Sequence of chain 1.G:
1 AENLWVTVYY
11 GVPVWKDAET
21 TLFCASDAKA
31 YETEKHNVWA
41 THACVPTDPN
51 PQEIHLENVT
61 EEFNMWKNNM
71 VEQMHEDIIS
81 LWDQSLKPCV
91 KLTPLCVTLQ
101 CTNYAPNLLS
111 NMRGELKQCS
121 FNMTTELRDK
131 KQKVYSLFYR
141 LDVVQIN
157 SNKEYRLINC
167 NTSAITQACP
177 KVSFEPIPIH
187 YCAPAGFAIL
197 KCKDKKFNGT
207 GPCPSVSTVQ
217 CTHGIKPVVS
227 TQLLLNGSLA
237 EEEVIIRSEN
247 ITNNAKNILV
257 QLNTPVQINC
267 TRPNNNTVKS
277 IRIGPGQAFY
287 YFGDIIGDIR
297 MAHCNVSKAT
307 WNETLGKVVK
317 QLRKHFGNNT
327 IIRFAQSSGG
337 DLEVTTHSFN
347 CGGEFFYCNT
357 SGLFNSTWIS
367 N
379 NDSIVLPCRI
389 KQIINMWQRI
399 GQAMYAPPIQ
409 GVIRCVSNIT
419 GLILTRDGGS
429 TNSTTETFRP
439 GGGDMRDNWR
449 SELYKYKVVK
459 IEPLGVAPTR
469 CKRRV

The small molecule below binds the protein below.
Small molecule (SMILES): CC(=O)N[C@H]1[C@H](O[C@H]2[C@H](O)[C@@H](NC(C)=O)CO[C@@H]2CO)O[C@H](CO)[C@@H](O)[C@@H]1O

Binding-site contacts:
Ligand atom O3 contacts residue ASN249 of chain 1.G at 4.0 Å.
Ligand atom C7 contacts residue ILE247 of chain 1.G at 4.0 Å (hydrophobic).
Ligand atom O6 contacts residue ASN246 of chain 1.G at 4.2 Å.
Ligand atom C3 contacts residue ASN249 of chain 1.G at 3.7 Å.
Ligand atom O3 contacts residue ASN246 of chain 1.G at 3.6 Å.
Ligand atom C2 contacts residue ASN246 of chain 1.G at 3.7 Å.
Ligand atom O7 contacts residue THR248 of chain 1.G at 3.0 Å (h-bond).
Ligand atom C1 contacts residue ASN249 of chain 1.G at 1.4 Å.
Ligand atom C8 contacts residue THR248 of chain 1.G at 3.3 Å.
Ligand atom O7 contacts residue ILE247 of chain 1.G at 3.2 Å (h-bond).
Ligand atom C4 contacts residue ASN249 of chain 1.G at 4.2 Å.
Ligand atom C7 contacts residue THR248 of chain 1.G at 3.3 Å.
Ligand atom C7 contacts residue ASN246 of chain 1.G at 4.3 Å.
Ligand atom N2 contacts residue ASN249 of chain 1.G at 3.2 Å (h-bond).
Ligand atom N2 contacts residue ASN246 of chain 1.G at 4.4 Å.
Ligand atom O7 contacts residue ASN246 of chain 1.G at 3.0 Å (h-bond).
Ligand atom C3 contacts residue ASN246 of chain 1.G at 4.4 Å.
Ligand atom C5 contacts residue ASN249 of chain 1.G at 3.6 Å.
Ligand atom N2 contacts residue THR248 of chain 1.G at 4.3 Å.
Ligand atom O5 contacts residue ASN249 of chain 1.G at 2.3 Å (h-bond).
Ligand atom O7 contacts residue ASN249 of chain 1.G at 3.0 Å (h-bond).
Ligand atom C1 contacts residue ASN246 of chain 1.G at 3.6 Å.
Ligand atom C8 contacts residue ILE247 of chain 1.G at 4.1 Å (hydrophobic).
Ligand atom O5 contacts residue ASN246 of chain 1.G at 3.5 Å (h-bond).
Ligand atom C7 contacts residue ASN249 of chain 1.G at 3.5 Å.
Ligand atom C2 contacts residue ASN249 of chain 1.G at 2.5 Å.